Sequence of chain 6.V:
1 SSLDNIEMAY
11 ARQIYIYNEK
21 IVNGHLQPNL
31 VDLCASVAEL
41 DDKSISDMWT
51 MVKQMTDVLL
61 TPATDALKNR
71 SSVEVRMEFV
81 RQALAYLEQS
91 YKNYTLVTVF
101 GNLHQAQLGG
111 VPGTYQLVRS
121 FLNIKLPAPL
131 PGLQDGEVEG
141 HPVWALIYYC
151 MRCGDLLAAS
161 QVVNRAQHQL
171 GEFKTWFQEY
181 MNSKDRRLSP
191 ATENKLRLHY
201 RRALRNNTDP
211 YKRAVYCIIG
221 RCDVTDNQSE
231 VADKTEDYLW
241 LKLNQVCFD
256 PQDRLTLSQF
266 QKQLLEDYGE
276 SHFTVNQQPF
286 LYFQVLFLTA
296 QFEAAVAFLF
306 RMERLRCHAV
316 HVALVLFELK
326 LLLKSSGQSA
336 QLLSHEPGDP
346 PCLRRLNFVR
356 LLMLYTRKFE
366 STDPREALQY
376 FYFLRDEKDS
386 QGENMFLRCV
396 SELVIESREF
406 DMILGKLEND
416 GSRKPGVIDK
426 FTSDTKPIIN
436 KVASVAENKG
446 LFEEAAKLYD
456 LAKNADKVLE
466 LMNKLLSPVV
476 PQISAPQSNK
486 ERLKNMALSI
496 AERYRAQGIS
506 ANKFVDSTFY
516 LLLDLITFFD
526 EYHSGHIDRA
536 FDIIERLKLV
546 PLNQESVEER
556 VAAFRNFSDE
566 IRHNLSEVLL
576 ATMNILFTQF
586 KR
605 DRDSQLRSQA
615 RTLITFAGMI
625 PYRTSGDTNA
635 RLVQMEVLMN

A protein and the small-molecule ligand that binds it are described below.
Small molecule (SMILES): CC[C@H](C)[C@H](NC(=O)[C@H](CO)NC(=O)[C@H](CCCN=C(N)N)NC(=O)[C@@H](NC(=O)[C@@H]1CCCN1C(=O)[C@@H]1CCCN1C(=O)[C@H](C)N)C(C)C)C(=O)N[C@H](C=O)Cc1ccc(O)cc1

Binding-site contacts:
Ligand atom N contacts residue ASN227 of chain 6.V at 3.0 Å (h-bond).
Ligand atom C contacts residue ASN281 of chain 6.V at 3.8 Å.
Ligand atom CG2 contacts residue GLU236 of chain 6.V at 3.3 Å.
Ligand atom N contacts residue TYR273 of chain 6.V at 3.9 Å.
Ligand atom O contacts residue LYS234 of chain 6.V at 3.6 Å.
Ligand atom CD contacts residue HIS277 of chain 6.V at 3.9 Å.
Ligand atom CD contacts residue TYR273 of chain 6.V at 3.3 Å (hydrophobic).
Ligand atom N contacts residue THR235 of chain 6.V at 3.9 Å.
Ligand atom CG contacts residue TYR273 of chain 6.V at 3.6 Å (hydrophobic).
Ligand atom CG2 contacts residue PHE278 of chain 6.V at 3.7 Å (hydrophobic).
Ligand atom CD1 contacts residue TYR94 of chain 6.V at 3.5 Å (hydrophobic).
Ligand atom O contacts residue ASN227 of chain 6.V at 3.6 Å.
Ligand atom CB contacts residue ASP233 of chain 6.V at 3.0 Å.
Ligand atom CG1 contacts residue VAL280 of chain 6.V at 4.0 Å (hydrophobic).
Ligand atom C contacts residue THR235 of chain 6.V at 3.6 Å.
Ligand atom CG2 contacts residue LEU286 of chain 6.V at 3.7 Å (hydrophobic).
Ligand atom CG2 contacts residue HIS277 of chain 6.V at 3.3 Å.
Ligand atom CD1 contacts residue TYR91 of chain 6.V at 3.9 Å (hydrophobic).
Ligand atom C contacts residue THR235 of chain 6.V at 3.6 Å.
Ligand atom C contacts residue ASN227 of chain 6.V at 3.5 Å.
Ligand atom C contacts residue THR235 of chain 6.V at 3.6 Å.
Ligand atom CG2 contacts residue ASN281 of chain 6.V at 3.6 Å.
Ligand atom CG contacts residue HIS277 of chain 6.V at 3.8 Å.
Ligand atom CG1 contacts residue TYR94 of chain 6.V at 3.8 Å (hydrophobic).
Ligand atom O contacts residue TYR94 of chain 6.V at 2.9 Å.
Ligand atom CB contacts residue LEU286 of chain 6.V at 3.9 Å (hydrophobic).
Ligand atom C contacts residue LEU286 of chain 6.V at 3.8 Å (hydrophobic).
Ligand atom CA contacts residue ASN227 of chain 6.V at 3.7 Å.
Ligand atom O contacts residue THR235 of chain 6.V at 3.0 Å (h-bond).
Ligand atom C contacts residue TYR94 of chain 6.V at 4.0 Å (hydrophobic).
Ligand atom O contacts residue LEU286 of chain 6.V at 3.2 Å.
Ligand atom CG contacts residue LYS234 of chain 6.V at 3.3 Å.
Ligand atom O contacts residue THR235 of chain 6.V at 3.1 Å (h-bond).
Ligand atom O contacts residue ASN281 of chain 6.V at 2.6 Å (h-bond).
Ligand atom CB contacts residue TYR238 of chain 6.V at 3.6 Å (hydrophobic).
Ligand atom CA contacts residue THR235 of chain 6.V at 3.6 Å.
Ligand atom O contacts residue HIS277 of chain 6.V at 3.4 Å.
Ligand atom CG contacts residue ASP233 of chain 6.V at 3.0 Å.
Ligand atom N contacts residue THR235 of chain 6.V at 3.5 Å (h-bond).
Ligand atom CB contacts residue HIS277 of chain 6.V at 3.7 Å.